Sequence of chain 2.B:
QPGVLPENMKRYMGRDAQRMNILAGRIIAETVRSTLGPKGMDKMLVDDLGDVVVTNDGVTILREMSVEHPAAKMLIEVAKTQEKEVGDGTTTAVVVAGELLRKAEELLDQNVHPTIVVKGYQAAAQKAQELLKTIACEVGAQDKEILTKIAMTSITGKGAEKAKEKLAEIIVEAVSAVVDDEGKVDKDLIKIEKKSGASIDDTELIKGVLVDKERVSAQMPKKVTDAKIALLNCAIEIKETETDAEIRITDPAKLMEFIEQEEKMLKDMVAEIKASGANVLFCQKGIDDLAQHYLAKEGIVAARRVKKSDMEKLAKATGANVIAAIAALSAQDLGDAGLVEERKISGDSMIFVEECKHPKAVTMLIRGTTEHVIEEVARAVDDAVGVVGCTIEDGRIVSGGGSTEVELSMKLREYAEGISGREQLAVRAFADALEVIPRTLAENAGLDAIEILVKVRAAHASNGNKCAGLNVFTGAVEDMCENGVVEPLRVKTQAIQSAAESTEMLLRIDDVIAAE

Binding-site contacts:
Ligand atom O2' contacts residue GLY404 of chain 2.B at 2.9 Å (h-bond).
Ligand atom PA contacts residue GLY40 of chain 2.B at 3.5 Å.
Ligand atom O1A contacts residue MG1 of chain 2.K at 2.1 Å.
Ligand atom O2G contacts residue GLY61 of chain 2.B at 2.7 Å (h-bond).
Ligand atom O2G contacts residue THR94 of chain 2.B at 3.6 Å (h-bond).
Ligand atom O5' contacts residue GLY40 of chain 2.B at 3.1 Å (h-bond).
Ligand atom O2' contacts residue GLU490 of chain 2.B at 2.7 Å (salt-bridge).
Ligand atom O1B contacts residue GLY92 of chain 2.B at 3.0 Å (h-bond).
Ligand atom O2G contacts residue LYS161 of chain 2.B at 3.3 Å (salt-bridge).
Ligand atom C5 contacts residue PRO41 of chain 2.B at 3.5 Å (hydrophobic).
Ligand atom O2A contacts residue GLY40 of chain 2.B at 2.9 Å (h-bond).
Ligand atom O2' contacts residue GLY403 of chain 2.B at 3.5 Å.
Ligand atom O4' contacts residue GLY40 of chain 2.B at 3.4 Å.
Ligand atom O2A contacts residue GLY160 of chain 2.B at 3.1 Å (h-bond).
Ligand atom O1A contacts residue GLY160 of chain 2.B at 3.5 Å (h-bond).
Ligand atom N3B contacts residue THR94 of chain 2.B at 3.0 Å (h-bond).
Ligand atom PA contacts residue MG1 of chain 2.K at 3.5 Å.
Ligand atom O3A contacts residue LEU39 of chain 2.B at 3.2 Å.
Ligand atom O2B contacts residue THR94 of chain 2.B at 3.4 Å (h-bond).
Ligand atom N7 contacts residue PRO41 of chain 2.B at 3.5 Å.
Ligand atom C2' contacts residue GLU490 of chain 2.B at 3.3 Å.
Ligand atom O1G contacts residue THR93 of chain 2.B at 2.6 Å (h-bond).
Ligand atom O1B contacts residue MG1 of chain 2.K at 2.3 Å.
Ligand atom PG contacts residue MG1 of chain 2.K at 3.4 Å.
Ligand atom O2B contacts residue GLY92 of chain 2.B at 3.1 Å.
Ligand atom O2A contacts residue THR38 of chain 2.B at 3.2 Å (h-bond).
Ligand atom O1B contacts residue ASP91 of chain 2.B at 2.7 Å (salt-bridge).
Ligand atom O3G contacts residue LYS161 of chain 2.B at 3.0 Å (salt-bridge).
Ligand atom O2G contacts residue ASN59 of chain 2.B at 3.3 Å (h-bond).
Ligand atom O5' contacts residue GLY160 of chain 2.B at 3.6 Å.
Ligand atom C2 contacts residue LEU473 of chain 2.B at 3.5 Å (hydrophobic).
Ligand atom O3G contacts residue ASP91 of chain 2.B at 2.9 Å (salt-bridge).
Ligand atom O3G contacts residue MG1 of chain 2.K at 2.1 Å.
Ligand atom N6 contacts residue PHE476 of chain 2.B at 3.3 Å.
Ligand atom PG contacts residue THR93 of chain 2.B at 3.5 Å.
Ligand atom PB contacts residue MG1 of chain 2.K at 3.4 Å.
Ligand atom O2G contacts residue ASP60 of chain 2.B at 3.2 Å.
Ligand atom N1 contacts residue ASN474 of chain 2.B at 3.5 Å (h-bond).
Ligand atom O2B contacts residue THR95 of chain 2.B at 2.7 Å (h-bond).
Ligand atom N3 contacts residue GLY404 of chain 2.B at 3.4 Å.

A protein and the small-molecule ligand that binds it are described below.
Small molecule (SMILES): Nc1ncnc2c1ncn2[C@@H]1O[C@H](CO[P](=O)(O)O[P](=O)(O)NP(=O)(O)O)[C@@H](O)[C@H]1O